Sequence of chain 1.M:
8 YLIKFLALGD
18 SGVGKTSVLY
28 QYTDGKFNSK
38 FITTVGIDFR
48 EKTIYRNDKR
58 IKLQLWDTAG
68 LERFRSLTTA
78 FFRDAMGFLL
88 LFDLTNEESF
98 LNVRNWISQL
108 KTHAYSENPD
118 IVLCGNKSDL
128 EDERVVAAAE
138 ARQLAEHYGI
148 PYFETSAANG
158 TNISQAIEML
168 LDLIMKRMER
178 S

This protein binds this small molecule.
Small molecule (SMILES): Nc1nc2c(ncn2[C@@H]2O[C@H](CO[P](=O)(O)O[P](=O)(O)NP(=O)(O)O)[C@@H](O)[C@H]2O)c(=O)[nH]1

Binding-site contacts:
Ligand atom O3A contacts residue GLY21 of chain 1.M at 3.1 Å.
Ligand atom O6 contacts residue LYS124 of chain 1.M at 3.2 Å (salt-bridge).
Ligand atom O1A contacts residue GLY21 of chain 1.M at 3.5 Å.
Ligand atom O6 contacts residue SER153 of chain 1.M at 3.5 Å.
Ligand atom O5' contacts residue GLY21 of chain 1.M at 3.5 Å.
Ligand atom PA contacts residue GLY21 of chain 1.M at 3.6 Å.
Ligand atom N7 contacts residue GLY21 of chain 1.M at 3.6 Å.
Ligand atom O3A contacts residue LYS22 of chain 1.M at 3.5 Å (salt-bridge).
Ligand atom O1B contacts residue LYS22 of chain 1.M at 2.8 Å.
Ligand atom O6 contacts residue ASN123 of chain 1.M at 3.3 Å (h-bond).
Ligand atom N7 contacts residue ASN123 of chain 1.M at 3.0 Å (h-bond).
Ligand atom N3B contacts residue GLY19 of chain 1.M at 3.6 Å (h-bond).
Ligand atom O1A contacts residue THR23 of chain 1.M at 3.3 Å.
Ligand atom O1G contacts residue SER18 of chain 1.M at 3.3 Å.
Ligand atom C6 contacts residue LYS124 of chain 1.M at 3.6 Å.
Ligand atom O6 contacts residue ASP126 of chain 1.M at 3.6 Å.
Ligand atom O6 contacts residue ALA154 of chain 1.M at 3.0 Å (h-bond).
Ligand atom O2B contacts residue MG1 of chain 1.OA at 2.2 Å.
Ligand atom O1B contacts residue ASP17 of chain 1.M at 3.6 Å (salt-bridge).
Ligand atom O2B contacts residue THR23 of chain 1.M at 2.2 Å (h-bond).
Ligand atom PG contacts residue MG1 of chain 1.OA at 3.4 Å.
Ligand atom O2G contacts residue SER18 of chain 1.M at 2.8 Å (h-bond).
Ligand atom N2 contacts residue ASP126 of chain 1.M at 2.8 Å (salt-bridge).
Ligand atom C8 contacts residue GLY21 of chain 1.M at 3.4 Å.
Ligand atom N2 contacts residue LEU127 of chain 1.M at 3.6 Å.
Ligand atom C2' contacts residue SER24 of chain 1.M at 3.6 Å.
Ligand atom O1A contacts residue SER24 of chain 1.M at 2.5 Å (h-bond).
Ligand atom O1B contacts residue GLY21 of chain 1.M at 3.3 Å (h-bond).
Ligand atom PB contacts residue LYS22 of chain 1.M at 3.6 Å.
Ligand atom N1 contacts residue ASP126 of chain 1.M at 3.0 Å (salt-bridge).
Ligand atom O3G contacts residue THR41 of chain 1.M at 3.1 Å.
Ligand atom O1G contacts residue LYS22 of chain 1.M at 3.3 Å.
Ligand atom C8 contacts residue SER24 of chain 1.M at 3.6 Å.
Ligand atom O2' contacts residue SER36 of chain 1.M at 3.0 Å (h-bond).
Ligand atom O3G contacts residue MG1 of chain 1.OA at 2.2 Å.
Ligand atom O1G contacts residue GLY67 of chain 1.M at 2.7 Å (h-bond).
Ligand atom PB contacts residue MG1 of chain 1.OA at 3.4 Å.
Ligand atom C2 contacts residue ASP126 of chain 1.M at 3.6 Å.
Ligand atom N3B contacts residue MG1 of chain 1.OA at 3.4 Å.
Ligand atom O2B contacts residue LYS22 of chain 1.M at 3.4 Å.